A small-molecule ligand and the protein it binds are described below.
Small molecule (SMILES): CC(=O)N[C@@H]1[C@@H](O)[C@H](O)[C@@H](CO)O[C@H]1O

Sequence of chain 1.A:
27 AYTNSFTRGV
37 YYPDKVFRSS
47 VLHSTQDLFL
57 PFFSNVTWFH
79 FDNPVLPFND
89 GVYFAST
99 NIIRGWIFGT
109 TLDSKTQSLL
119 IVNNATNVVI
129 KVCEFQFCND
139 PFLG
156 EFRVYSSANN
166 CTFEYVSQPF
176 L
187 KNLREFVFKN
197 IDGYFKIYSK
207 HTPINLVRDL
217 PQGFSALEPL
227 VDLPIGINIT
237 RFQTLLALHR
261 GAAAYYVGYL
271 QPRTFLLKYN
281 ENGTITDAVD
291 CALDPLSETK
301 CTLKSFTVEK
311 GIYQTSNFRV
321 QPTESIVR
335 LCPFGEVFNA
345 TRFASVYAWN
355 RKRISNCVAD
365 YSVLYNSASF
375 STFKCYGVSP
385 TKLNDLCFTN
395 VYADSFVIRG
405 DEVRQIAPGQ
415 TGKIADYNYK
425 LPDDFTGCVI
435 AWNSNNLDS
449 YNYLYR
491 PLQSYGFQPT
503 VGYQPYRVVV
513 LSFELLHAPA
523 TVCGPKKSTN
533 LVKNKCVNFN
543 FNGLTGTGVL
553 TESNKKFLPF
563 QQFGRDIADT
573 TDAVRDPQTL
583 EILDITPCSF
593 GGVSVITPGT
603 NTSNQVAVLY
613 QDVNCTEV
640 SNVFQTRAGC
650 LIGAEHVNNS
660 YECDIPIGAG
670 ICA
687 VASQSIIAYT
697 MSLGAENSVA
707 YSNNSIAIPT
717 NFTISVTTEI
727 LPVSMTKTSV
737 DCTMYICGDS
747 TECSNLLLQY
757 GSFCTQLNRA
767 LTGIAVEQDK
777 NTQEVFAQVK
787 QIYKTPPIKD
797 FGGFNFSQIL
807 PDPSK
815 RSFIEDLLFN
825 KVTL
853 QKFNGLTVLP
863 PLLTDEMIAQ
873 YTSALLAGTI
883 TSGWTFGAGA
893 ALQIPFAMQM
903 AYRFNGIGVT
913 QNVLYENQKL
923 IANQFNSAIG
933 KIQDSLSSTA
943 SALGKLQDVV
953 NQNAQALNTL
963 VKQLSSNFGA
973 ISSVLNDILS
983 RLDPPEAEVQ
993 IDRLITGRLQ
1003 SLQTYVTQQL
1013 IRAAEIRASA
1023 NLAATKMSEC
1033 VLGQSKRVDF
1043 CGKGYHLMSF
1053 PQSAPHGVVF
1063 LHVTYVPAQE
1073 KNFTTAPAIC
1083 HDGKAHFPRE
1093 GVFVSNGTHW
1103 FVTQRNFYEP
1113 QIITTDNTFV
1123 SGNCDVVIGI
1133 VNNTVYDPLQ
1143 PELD

Binding-site contacts:
Ligand atom C7 contacts residue ASN234 of chain 1.A at 3.1 Å.
Ligand atom C1 contacts residue ASN234 of chain 1.A at 1.4 Å.
Ligand atom C5 contacts residue ASN234 of chain 1.A at 3.7 Å.
Ligand atom C2 contacts residue ASN234 of chain 1.A at 2.4 Å.
Ligand atom N2 contacts residue ASN234 of chain 1.A at 2.8 Å (h-bond).
Ligand atom C8 contacts residue ASN234 of chain 1.A at 3.9 Å.
Ligand atom C3 contacts residue ASN234 of chain 1.A at 3.8 Å.
Ligand atom C1 contacts residue THR108 of chain 1.A at 4.3 Å.
Ligand atom O5 contacts residue THR108 of chain 1.A at 3.4 Å.
Ligand atom C5 contacts residue THR108 of chain 1.A at 3.9 Å.
Ligand atom C4 contacts residue ASN234 of chain 1.A at 4.2 Å.
Ligand atom O7 contacts residue ASN234 of chain 1.A at 3.1 Å (h-bond).
Ligand atom O5 contacts residue ASN234 of chain 1.A at 2.4 Å (h-bond).
Ligand atom C6 contacts residue THR108 of chain 1.A at 3.6 Å.